Binding-site contacts:
Ligand atom C15 contacts residue LEU231 of chain 1.B at 4.0 Å (hydrophobic).
Ligand atom C12 contacts residue VAL200 of chain 1.B at 3.6 Å (hydrophobic).
Ligand atom C9 contacts residue MET238 of chain 1.B at 3.7 Å (hydrophobic).
Ligand atom C15 contacts residue GLY235 of chain 1.B at 3.7 Å.
Ligand atom C18 contacts residue GLY235 of chain 1.B at 4.5 Å.
Ligand atom C9 contacts residue ALA106 of chain 1.B at 4.5 Å (hydrophobic).
Ligand atom C9 contacts residue VAL200 of chain 1.B at 4.5 Å (hydrophobic).
Ligand atom C18 contacts residue ALA197 of chain 1.B at 3.9 Å (hydrophobic).
Ligand atom C21 contacts residue GLY235 of chain 1.B at 4.4 Å.
Ligand atom C18 contacts residue VAL200 of chain 1.B at 4.5 Å (hydrophobic).
Ligand atom C12 contacts residue ALA197 of chain 1.B at 4.3 Å (hydrophobic).
Ligand atom C9 contacts residue LEU234 of chain 1.B at 4.2 Å (hydrophobic).
Ligand atom C15 contacts residue ALA197 of chain 1.B at 4.3 Å (hydrophobic).
Ligand atom C21 contacts residue LYS232 of chain 1.B at 4.3 Å.
Ligand atom C9 contacts residue ARG109 of chain 1.B at 4.5 Å.
Ligand atom C21 contacts residue LEU231 of chain 1.B at 3.7 Å (hydrophobic).

This small molecule binds to this protein.
Small molecule (SMILES): CCCCCCCCCC(=O)N(CCO)C[C@@H](O)[C@@H](O)[C@@H](O)[C@@H](O)CO

Sequence of chain 1.B:
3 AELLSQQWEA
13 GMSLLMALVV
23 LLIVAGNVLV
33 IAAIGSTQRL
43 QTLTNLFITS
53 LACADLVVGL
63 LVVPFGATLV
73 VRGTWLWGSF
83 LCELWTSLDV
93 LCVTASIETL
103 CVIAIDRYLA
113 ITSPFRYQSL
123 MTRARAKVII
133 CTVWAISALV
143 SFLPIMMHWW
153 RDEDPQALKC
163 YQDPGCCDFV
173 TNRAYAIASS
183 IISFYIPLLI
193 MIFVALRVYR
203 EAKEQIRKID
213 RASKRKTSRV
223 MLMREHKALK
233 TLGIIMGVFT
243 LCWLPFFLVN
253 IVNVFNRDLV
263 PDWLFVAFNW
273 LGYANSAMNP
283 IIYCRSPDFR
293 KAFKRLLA